The small molecule below binds the protein below.
Small molecule (SMILES): CC(=O)N[C@H]1[C@H](O[C@H]2[C@H](O)[C@@H](NC(C)=O)CO[C@@H]2CO)O[C@H](CO)[C@@H](O[C@@H]2O[C@H](CO)[C@@H](O)[C@H](O)[C@@H]2O)[C@@H]1O

Binding-site contacts:
Ligand atom O5 contacts residue ASN67 of chain 1.A at 2.5 Å (h-bond).
Ligand atom C4 contacts residue ASN67 of chain 1.A at 3.8 Å.
Ligand atom C6 contacts residue ASN67 of chain 1.A at 3.4 Å.
Ligand atom C7 contacts residue ASN67 of chain 1.A at 4.2 Å.
Ligand atom C7 contacts residue GLN288 of chain 1.A at 4.5 Å.
Ligand atom C5 contacts residue THR69 of chain 1.A at 3.9 Å.
Ligand atom C5 contacts residue ASN67 of chain 1.A at 3.4 Å.
Ligand atom O5 contacts residue THR69 of chain 1.A at 3.6 Å.
Ligand atom O6 contacts residue GLN288 of chain 1.A at 4.3 Å.
Ligand atom O4 contacts residue TRP368 of chain 1.A at 4.3 Å.
Ligand atom O7 contacts residue GLU369 of chain 1.A at 3.5 Å (salt-bridge).
Ligand atom C6 contacts residue LEU70 of chain 1.A at 3.5 Å (hydrophobic).
Ligand atom C8 contacts residue GLU369 of chain 1.A at 3.5 Å.
Ligand atom O7 contacts residue ASN67 of chain 1.A at 4.4 Å.
Ligand atom C8 contacts residue GLN288 of chain 1.A at 4.2 Å.
Ligand atom O6 contacts residue LEU70 of chain 1.A at 3.3 Å.
Ligand atom C7 contacts residue GLU369 of chain 1.A at 3.9 Å.
Ligand atom C2 contacts residue ASN67 of chain 1.A at 2.5 Å.
Ligand atom C3 contacts residue ASN67 of chain 1.A at 3.7 Å.
Ligand atom O6 contacts residue TRP368 of chain 1.A at 4.4 Å.
Ligand atom C6 contacts residue GLN288 of chain 1.A at 4.1 Å.
Ligand atom O6 contacts residue GLU369 of chain 1.A at 4.2 Å.
Ligand atom C6 contacts residue THR69 of chain 1.A at 3.7 Å.
Ligand atom C1 contacts residue ASN67 of chain 1.A at 1.4 Å.
Ligand atom N2 contacts residue ASN67 of chain 1.A at 3.3 Å (h-bond).
Ligand atom O3 contacts residue GLN288 of chain 1.A at 4.2 Å.
Ligand atom O6 contacts residue THR69 of chain 1.A at 3.8 Å.

Sequence of chain 1.A:
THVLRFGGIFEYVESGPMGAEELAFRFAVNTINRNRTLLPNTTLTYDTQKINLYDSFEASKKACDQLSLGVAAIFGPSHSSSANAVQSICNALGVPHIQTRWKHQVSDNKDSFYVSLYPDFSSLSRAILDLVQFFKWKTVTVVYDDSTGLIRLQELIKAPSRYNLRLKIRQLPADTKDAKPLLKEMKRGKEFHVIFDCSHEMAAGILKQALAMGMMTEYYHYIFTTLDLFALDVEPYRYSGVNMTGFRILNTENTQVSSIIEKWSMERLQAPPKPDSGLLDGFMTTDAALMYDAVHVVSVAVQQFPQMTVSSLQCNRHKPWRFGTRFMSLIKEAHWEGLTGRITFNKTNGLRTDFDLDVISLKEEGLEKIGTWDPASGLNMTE